The small molecule below binds the protein below.
Small molecule (SMILES): CO[P](=O)(O)O[C@H]1[C@@H](O)[C@H](n2ccc(=O)[nH]c2=O)O[C@@H]1COP(=O)(O)O

Sequence of chain 5.A:
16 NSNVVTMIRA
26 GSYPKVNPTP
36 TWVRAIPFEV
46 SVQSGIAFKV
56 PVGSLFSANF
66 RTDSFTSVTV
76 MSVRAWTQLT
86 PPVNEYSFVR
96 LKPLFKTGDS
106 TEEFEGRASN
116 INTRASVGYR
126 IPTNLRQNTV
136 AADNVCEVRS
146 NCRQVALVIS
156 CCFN

Sequence of chain 34.A:
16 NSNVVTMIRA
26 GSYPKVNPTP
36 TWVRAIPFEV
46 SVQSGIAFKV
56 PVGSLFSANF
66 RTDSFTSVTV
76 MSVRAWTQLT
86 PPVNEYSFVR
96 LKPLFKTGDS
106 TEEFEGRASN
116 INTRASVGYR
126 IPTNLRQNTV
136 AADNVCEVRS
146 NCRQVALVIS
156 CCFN

Binding-site contacts:
Ligand atom C2' contacts residue ARG125 of chain 34.A at 3.6 Å.
Ligand atom C4 contacts residue ARG125 of chain 34.A at 3.5 Å.
Ligand atom C4 contacts residue SER17 of chain 5.A at 4.1 Å.
Ligand atom C5' contacts residue ARG125 of chain 34.A at 4.1 Å.
Ligand atom C1' contacts residue ARG125 of chain 34.A at 4.2 Å.
Ligand atom OP1 contacts residue ILE23 of chain 5.A at 4.0 Å.
Ligand atom C4 contacts residue ASN16 of chain 5.A at 4.1 Å.
Ligand atom O4 contacts residue THR21 of chain 5.A at 3.9 Å.
Ligand atom O4 contacts residue SER17 of chain 5.A at 3.2 Å.
Ligand atom C5' contacts residue MET76 of chain 34.A at 4.3 Å (hydrophobic).
Ligand atom C2 contacts residue ASN16 of chain 5.A at 3.0 Å.
Ligand atom OP3 contacts residue ARG125 of chain 34.A at 2.8 Å.
Ligand atom C5' contacts residue SER77 of chain 34.A at 4.4 Å.
Ligand atom P contacts residue ILE23 of chain 5.A at 4.4 Å.
Ligand atom N3 contacts residue ASN16 of chain 5.A at 2.9 Å (h-bond).
Ligand atom P contacts residue ARG131 of chain 34.A at 3.5 Å.
Ligand atom C3' contacts residue ARG125 of chain 34.A at 3.3 Å.
Ligand atom O5' contacts residue ARG131 of chain 34.A at 2.6 Å (salt-bridge).
Ligand atom C4' contacts residue ARG125 of chain 34.A at 4.4 Å.
Ligand atom N1 contacts residue ARG125 of chain 34.A at 3.7 Å.
Ligand atom OP2 contacts residue SER77 of chain 34.A at 4.1 Å.
Ligand atom O4 contacts residue ARG125 of chain 34.A at 3.8 Å.
Ligand atom C6 contacts residue ARG125 of chain 34.A at 3.5 Å.
Ligand atom OP1 contacts residue ARG125 of chain 34.A at 2.9 Å (salt-bridge).
Ligand atom OP1 contacts residue ARG131 of chain 34.A at 3.4 Å (salt-bridge).
Ligand atom P contacts residue ARG125 of chain 34.A at 3.7 Å.
Ligand atom O5' contacts residue ARG125 of chain 34.A at 3.0 Å (salt-bridge).
Ligand atom C2 contacts residue ARG125 of chain 34.A at 3.8 Å.
Ligand atom O2 contacts residue ARG125 of chain 34.A at 3.9 Å.
Ligand atom N3 contacts residue SER17 of chain 5.A at 4.3 Å.
Ligand atom O2 contacts residue ASN16 of chain 5.A at 2.5 Å (h-bond).
Ligand atom OP3 contacts residue ILE23 of chain 5.A at 4.2 Å.
Ligand atom OP2 contacts residue ARG131 of chain 34.A at 3.7 Å.
Ligand atom N3 contacts residue ARG125 of chain 34.A at 3.6 Å (salt-bridge).
Ligand atom C5 contacts residue THR21 of chain 5.A at 4.3 Å.
Ligand atom O3' contacts residue ARG125 of chain 34.A at 4.0 Å.
Ligand atom OP2 contacts residue ILE23 of chain 5.A at 4.5 Å.
Ligand atom C5 contacts residue ARG125 of chain 34.A at 3.5 Å.
Ligand atom N1 contacts residue ASN16 of chain 5.A at 4.4 Å.
Ligand atom C5' contacts residue ARG131 of chain 34.A at 3.2 Å.